Sequence of chain 1.A:
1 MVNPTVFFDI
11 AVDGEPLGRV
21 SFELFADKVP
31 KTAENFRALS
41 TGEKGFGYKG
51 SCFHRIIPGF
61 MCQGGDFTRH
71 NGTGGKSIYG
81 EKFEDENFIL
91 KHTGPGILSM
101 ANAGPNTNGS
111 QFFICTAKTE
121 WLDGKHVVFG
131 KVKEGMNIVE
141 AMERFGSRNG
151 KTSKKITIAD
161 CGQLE

This protein binds this small molecule.
Small molecule (SMILES): C/C=C/CC(C)(C)[C@@H](O)[C@H]1C(=O)N[C@@H](CC)C(=O)N(C)CC(=O)N(C)[C@@H](CC(C)C)C(=O)N[C@@H](C(C)C)C(=O)N(C)[C@@H](CC(C)C)C(=O)N[C@@H](C)C(=O)N[C@H](C)C(=O)N(C)[C@@H](CC(C)C)C(=O)N(C)[C@@H](CC(C)C)C(=O)N(C)[C@@H](C(C)C)C(=O)N1C

Binding-site contacts:
Ligand atom O contacts residue HIS126 of chain 1.A at 3.3 Å.
Ligand atom O contacts residue ASN102 of chain 1.A at 3.8 Å.
Ligand atom CB contacts residue GLN111 of chain 1.A at 3.5 Å.
Ligand atom CN contacts residue LEU122 of chain 1.A at 3.8 Å (hydrophobic).
Ligand atom O contacts residue GLN63 of chain 1.A at 3.2 Å (h-bond).
Ligand atom CA contacts residue PHE60 of chain 1.A at 3.6 Å (hydrophobic).
Ligand atom O contacts residue ALA103 of chain 1.A at 3.8 Å.
Ligand atom O contacts residue TRP121 of chain 1.A at 3.0 Å (h-bond).
Ligand atom N contacts residue PHE60 of chain 1.A at 3.9 Å.
Ligand atom CN contacts residue ARG55 of chain 1.A at 3.6 Å.
Ligand atom CG1 contacts residue GLN63 of chain 1.A at 3.5 Å.
Ligand atom CG contacts residue ASN102 of chain 1.A at 3.6 Å.
Ligand atom C contacts residue PHE60 of chain 1.A at 3.4 Å (hydrophobic).
Ligand atom CB contacts residue PHE60 of chain 1.A at 3.7 Å (hydrophobic).
Ligand atom CN contacts residue GLY72 of chain 1.A at 3.4 Å.
Ligand atom N contacts residue ASN102 of chain 1.A at 3.0 Å (h-bond).
Ligand atom CA contacts residue GLY72 of chain 1.A at 3.5 Å.
Ligand atom CG1 contacts residue ALA101 of chain 1.A at 3.8 Å (hydrophobic).
Ligand atom CD1 contacts residue TRP121 of chain 1.A at 3.7 Å (hydrophobic).
Ligand atom CA contacts residue ARG55 of chain 1.A at 3.9 Å.
Ligand atom CA contacts residue ASN102 of chain 1.A at 3.2 Å.
Ligand atom O contacts residue PHE60 of chain 1.A at 3.0 Å.
Ligand atom CB contacts residue ASN102 of chain 1.A at 3.5 Å.
Ligand atom O contacts residue ARG55 of chain 1.A at 3.0 Å (salt-bridge).
Ligand atom CG1 contacts residue MET61 of chain 1.A at 3.5 Å (hydrophobic).
Ligand atom CG1 contacts residue PHE113 of chain 1.A at 3.5 Å (hydrophobic).
Ligand atom CG contacts residue ALA101 of chain 1.A at 3.7 Å (hydrophobic).
Ligand atom CG2 contacts residue PHE60 of chain 1.A at 3.6 Å (hydrophobic).
Ligand atom CN contacts residue ARG55 of chain 1.A at 3.5 Å.
Ligand atom CN contacts residue HIS126 of chain 1.A at 3.4 Å.
Ligand atom CD2 contacts residue PHE60 of chain 1.A at 3.9 Å (hydrophobic).
Ligand atom CG2 contacts residue MET61 of chain 1.A at 3.6 Å (hydrophobic).
Ligand atom CB contacts residue TRP121 of chain 1.A at 3.8 Å (hydrophobic).
Ligand atom N contacts residue GLY72 of chain 1.A at 3.2 Å (h-bond).
Ligand atom CG contacts residue GLN111 of chain 1.A at 3.6 Å.
Ligand atom C contacts residue ASN102 of chain 1.A at 3.5 Å.
Ligand atom CH contacts residue ALA103 of chain 1.A at 3.5 Å (hydrophobic).
Ligand atom CB contacts residue GLY72 of chain 1.A at 3.7 Å.
Ligand atom CD2 contacts residue ASN102 of chain 1.A at 3.1 Å.
Ligand atom C contacts residue GLY72 of chain 1.A at 3.3 Å.